A small-molecule ligand and the protein it binds are described below.
Small molecule (SMILES): CC(=O)N[C@@H]1[C@@H](O)[C@H](O)[C@@H](CO)O[C@H]1O

Binding-site contacts:
Ligand atom C7 contacts residue ASN154 of chain 3.F at 3.1 Å.
Ligand atom C5 contacts residue ASN154 of chain 3.F at 3.6 Å.
Ligand atom O6 contacts residue ALA147 of chain 3.F at 3.8 Å.
Ligand atom C7 contacts residue THR156 of chain 3.F at 4.2 Å.
Ligand atom N2 contacts residue THR156 of chain 3.F at 4.0 Å.
Ligand atom N2 contacts residue ASN154 of chain 3.F at 3.0 Å (h-bond).
Ligand atom C2 contacts residue ASN154 of chain 3.F at 2.5 Å.
Ligand atom C1 contacts residue THR156 of chain 3.F at 3.5 Å.
Ligand atom O5 contacts residue GLY150 of chain 3.F at 4.1 Å.
Ligand atom O5 contacts residue SER151 of chain 3.F at 4.2 Å.
Ligand atom C6 contacts residue ALA147 of chain 3.F at 3.6 Å (hydrophobic).
Ligand atom C5 contacts residue THR156 of chain 3.F at 4.3 Å.
Ligand atom O6 contacts residue SER151 of chain 3.F at 4.4 Å.
Ligand atom C3 contacts residue ASN154 of chain 3.F at 3.8 Å.
Ligand atom C2 contacts residue THR156 of chain 3.F at 4.5 Å.
Ligand atom O7 contacts residue ASN154 of chain 3.F at 2.7 Å (h-bond).
Ligand atom C1 contacts residue ASN154 of chain 3.F at 1.4 Å.
Ligand atom O6 contacts residue GLY150 of chain 3.F at 4.3 Å.
Ligand atom C8 contacts residue ASN154 of chain 3.F at 4.4 Å.
Ligand atom C4 contacts residue ASN154 of chain 3.F at 4.2 Å.
Ligand atom C6 contacts residue SER151 of chain 3.F at 4.2 Å.
Ligand atom O5 contacts residue ASN154 of chain 3.F at 2.3 Å (h-bond).
Ligand atom O5 contacts residue THR156 of chain 3.F at 4.0 Å.
Ligand atom C8 contacts residue THR156 of chain 3.F at 4.2 Å.

Sequence of chain 3.F:
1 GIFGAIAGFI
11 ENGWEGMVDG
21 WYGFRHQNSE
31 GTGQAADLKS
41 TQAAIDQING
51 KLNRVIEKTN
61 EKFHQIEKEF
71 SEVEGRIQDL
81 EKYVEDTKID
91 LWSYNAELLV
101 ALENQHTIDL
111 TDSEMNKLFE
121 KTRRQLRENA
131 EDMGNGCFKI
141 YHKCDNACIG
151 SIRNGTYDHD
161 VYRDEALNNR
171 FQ